Binding-site contacts:
Ligand atom P contacts residue GLY66 of chain 1.D at 3.6 Å.
Ligand atom C8 contacts residue LYS35 of chain 1.D at 3.9 Å.
Ligand atom C3' contacts residue GLY66 of chain 1.D at 3.8 Å.
Ligand atom OP1 contacts residue GLY66 of chain 1.D at 2.8 Å (h-bond).
Ligand atom N3 contacts residue ALA38 of chain 1.D at 3.6 Å.
Ligand atom O6 contacts residue HIS34 of chain 1.D at 3.8 Å.
Ligand atom OP2 contacts residue LYS35 of chain 1.D at 3.7 Å.
Ligand atom OP3 contacts residue LYS35 of chain 1.D at 2.6 Å (salt-bridge).
Ligand atom OP1 contacts residue LYS68 of chain 1.D at 3.5 Å (salt-bridge).
Ligand atom P contacts residue GLY64 of chain 1.D at 3.8 Å.
Ligand atom P contacts residue LYS68 of chain 1.D at 3.9 Å.
Ligand atom O5' contacts residue LYS35 of chain 1.D at 3.8 Å.
Ligand atom OP1 contacts residue VAL65 of chain 1.D at 3.7 Å.
Ligand atom OP1 contacts residue LYS68 of chain 1.D at 2.9 Å (salt-bridge).
Ligand atom O3' contacts residue GLY64 of chain 1.D at 3.4 Å.
Ligand atom OP1 contacts residue PRO63 of chain 1.D at 3.7 Å.
Ligand atom O3' contacts residue VAL65 of chain 1.D at 3.8 Å.
Ligand atom OP2 contacts residue NA1 of chain 1.G at 3.8 Å.
Ligand atom OP1 contacts residue ILE69 of chain 1.D at 2.9 Å (h-bond).
Ligand atom OP1 contacts residue GLY64 of chain 1.D at 2.8 Å (h-bond).
Ligand atom O3' contacts residue ILE69 of chain 1.D at 3.6 Å.
Ligand atom P contacts residue LYS68 of chain 1.D at 3.5 Å.
Ligand atom OP1 contacts residue NA1 of chain 1.G at 2.7 Å (h-bond).
Ligand atom P contacts residue NA1 of chain 1.G at 3.7 Å.
Ligand atom OP2 contacts residue LYS68 of chain 1.D at 3.2 Å (salt-bridge).
Ligand atom O4' contacts residue ALA38 of chain 1.D at 3.5 Å.
Ligand atom OP2 contacts residue THR67 of chain 1.D at 3.8 Å.
Ligand atom O5' contacts residue GLY66 of chain 1.D at 3.4 Å.
Ligand atom OP2 contacts residue LYS68 of chain 1.D at 3.1 Å.
Ligand atom C1' contacts residue ALA38 of chain 1.D at 4.0 Å (hydrophobic).
Ligand atom OP1 contacts residue THR67 of chain 1.D at 3.5 Å (h-bond).
Ligand atom OP1 contacts residue LEU62 of chain 1.D at 3.8 Å.
Ligand atom P contacts residue ILE69 of chain 1.D at 3.9 Å.
Ligand atom C5' contacts residue GLY66 of chain 1.D at 3.4 Å.
Ligand atom OP2 contacts residue VAL65 of chain 1.D at 3.8 Å.
Ligand atom C5' contacts residue TYR39 of chain 1.D at 3.4 Å (hydrophobic).
Ligand atom P contacts residue LYS35 of chain 1.D at 3.7 Å.
Ligand atom C5' contacts residue GLY64 of chain 1.D at 3.2 Å.
Ligand atom C4' contacts residue GLY64 of chain 1.D at 3.3 Å.
Ligand atom OP2 contacts residue GLY66 of chain 1.D at 3.9 Å.

Sequence of chain 1.D:
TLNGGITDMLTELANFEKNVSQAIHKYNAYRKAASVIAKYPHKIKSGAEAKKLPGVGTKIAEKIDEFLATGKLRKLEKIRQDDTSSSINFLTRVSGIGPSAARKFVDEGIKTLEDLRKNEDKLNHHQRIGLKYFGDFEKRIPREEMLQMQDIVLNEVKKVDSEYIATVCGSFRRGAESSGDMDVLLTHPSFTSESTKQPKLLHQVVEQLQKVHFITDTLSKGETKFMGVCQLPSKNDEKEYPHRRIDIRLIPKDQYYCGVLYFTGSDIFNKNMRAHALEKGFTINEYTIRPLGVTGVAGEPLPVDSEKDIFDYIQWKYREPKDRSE

This protein binds this small molecule.
Small molecule (SMILES): Cc1cn([C@H]2C[C@H](O[P](=O)(O)OC[C@H]3O[C@@H](n4ccc(N)nc4=O)C[C@@H]3O[P](=O)(O)OC[C@H]3O[C@@H](n4cnc5c(=O)nc(N)[nH]c54)C[C@@H]3O[P](=O)(O)OC[C@H]3O[C@@H](n4cnc5c(=O)nc(N)[nH]c54)C[C@@H]3O)[C@@H](CO[P](=O)(O)O[C@H]3C[C@H](n4cnc5c(=O)nc(N)[nH]c54)O[C@@H]3COP(=O)(O)O)O2)c(=O)[nH]c1=O